Sequence of chain 1.G:
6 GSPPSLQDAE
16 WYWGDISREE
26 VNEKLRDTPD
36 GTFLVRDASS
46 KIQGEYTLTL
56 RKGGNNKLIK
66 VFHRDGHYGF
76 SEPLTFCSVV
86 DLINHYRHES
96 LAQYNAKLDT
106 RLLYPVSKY

Binding-site contacts:
Ligand atom O3P contacts residue SER44 of chain 1.G at 2.9 Å (h-bond).
Ligand atom N contacts residue ASN61 of chain 1.G at 3.2 Å (h-bond).
Ligand atom C contacts residue TYR99 of chain 1.G at 3.6 Å (hydrophobic).
Ligand atom CE1 contacts residue LEU63 of chain 1.G at 3.7 Å (hydrophobic).
Ligand atom CA contacts residue ASN61 of chain 1.G at 3.4 Å.
Ligand atom O1P contacts residue SER44 of chain 1.G at 2.6 Å (h-bond).
Ligand atom O3P contacts residue THR52 of chain 1.G at 2.8 Å (h-bond).
Ligand atom CA contacts residue LEU63 of chain 1.G at 3.4 Å (hydrophobic).
Ligand atom C contacts residue LEU63 of chain 1.G at 3.6 Å (hydrophobic).
Ligand atom CG contacts residue ASN27 of chain 1.G at 3.5 Å.
Ligand atom OD1 contacts residue ASN27 of chain 1.G at 3.4 Å (h-bond).
Ligand atom CB contacts residue LEU63 of chain 1.G at 3.9 Å (hydrophobic).
Ligand atom C contacts residue LEU63 of chain 1.G at 3.9 Å (hydrophobic).
Ligand atom CA contacts residue TYR99 of chain 1.G at 3.6 Å (hydrophobic).
Ligand atom P contacts residue THR52 of chain 1.G at 3.6 Å.
Ligand atom O2P contacts residue LEU63 of chain 1.G at 3.3 Å.
Ligand atom P contacts residue ARG23 of chain 1.G at 3.8 Å.
Ligand atom O contacts residue ASN100 of chain 1.G at 3.8 Å.
Ligand atom O2P contacts residue ARG41 of chain 1.G at 2.7 Å (salt-bridge).
Ligand atom CD1 contacts residue LEU63 of chain 1.G at 3.5 Å (hydrophobic).
Ligand atom O contacts residue LEU63 of chain 1.G at 3.9 Å.
Ligand atom O2P contacts residue ARG23 of chain 1.G at 2.7 Å (salt-bridge).
Ligand atom CA contacts residue LEU63 of chain 1.G at 3.8 Å (hydrophobic).
Ligand atom O1P contacts residue ARG23 of chain 1.G at 3.1 Å (salt-bridge).
Ligand atom O contacts residue LYS62 of chain 1.G at 3.6 Å.
Ligand atom O contacts residue TYR99 of chain 1.G at 2.7 Å (h-bond).
Ligand atom C contacts residue ASN61 of chain 1.G at 3.7 Å.
Ligand atom O3P contacts residue ALA43 of chain 1.G at 3.6 Å.
Ligand atom CG1 contacts residue ASN100 of chain 1.G at 3.4 Å.
Ligand atom O3P contacts residue ARG41 of chain 1.G at 2.8 Å (salt-bridge).
Ligand atom OD1 contacts residue ASN61 of chain 1.G at 3.5 Å.
Ligand atom P contacts residue SER44 of chain 1.G at 3.7 Å.
Ligand atom CG contacts residue LEU63 of chain 1.G at 3.8 Å (hydrophobic).
Ligand atom CE2 contacts residue LEU63 of chain 1.G at 3.7 Å (hydrophobic).
Ligand atom OD2 contacts residue ASN27 of chain 1.G at 2.9 Å (h-bond).
Ligand atom O contacts residue LEU63 of chain 1.G at 2.9 Å (h-bond).
Ligand atom P contacts residue ARG41 of chain 1.G at 3.7 Å.
Ligand atom OH contacts residue THR52 of chain 1.G at 3.3 Å (h-bond).
Ligand atom N contacts residue LEU63 of chain 1.G at 2.8 Å (h-bond).
Ligand atom N contacts residue LEU63 of chain 1.G at 3.7 Å.

A protein and the small-molecule ligand that binds it are described below.
Small molecule (SMILES): CC(C)[C@H](NC(=O)[C@H](Cc1ccc(OP(=O)(O)O)cc1)NC(=O)[C@H](CO)NC(=O)[C@@H](N)CC(=O)O)C(=O)NCC(=O)N[C@@H](CC(=O)O)C(=O)N[C@H](C=O)CCC(=O)O